Sequence of chain 1.A:
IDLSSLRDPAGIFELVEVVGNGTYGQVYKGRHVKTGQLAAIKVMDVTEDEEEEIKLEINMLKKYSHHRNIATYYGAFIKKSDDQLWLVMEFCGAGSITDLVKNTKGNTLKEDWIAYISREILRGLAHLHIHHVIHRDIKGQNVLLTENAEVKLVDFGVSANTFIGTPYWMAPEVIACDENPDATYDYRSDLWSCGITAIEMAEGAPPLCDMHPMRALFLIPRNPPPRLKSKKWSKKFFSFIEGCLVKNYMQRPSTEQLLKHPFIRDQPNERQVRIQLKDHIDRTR

Binding-site contacts:
Ligand atom C10 contacts residue ALA53 of chain 1.A at 3.2 Å (hydrophobic).
Ligand atom N11 contacts residue GLU107 of chain 1.A at 2.8 Å (salt-bridge).
Ligand atom C3 contacts residue VAL40 of chain 1.A at 3.8 Å (hydrophobic).
Ligand atom N9 contacts residue ALA53 of chain 1.A at 3.6 Å.
Ligand atom C16 contacts residue LYS55 of chain 1.A at 3.7 Å.
Ligand atom C17 contacts residue MET106 of chain 1.A at 3.7 Å (hydrophobic).
Ligand atom C1 contacts residue VAL32 of chain 1.A at 3.8 Å (hydrophobic).
Ligand atom C6 contacts residue LEU161 of chain 1.A at 3.6 Å (hydrophobic).
Ligand atom F18 contacts residue MET106 of chain 1.A at 3.3 Å.
Ligand atom F18 contacts residue GLU70 of chain 1.A at 3.6 Å.
Ligand atom N9 contacts residue PHE108 of chain 1.A at 3.7 Å.
Ligand atom N11 contacts residue LEU161 of chain 1.A at 3.9 Å.
Ligand atom C10 contacts residue LEU161 of chain 1.A at 3.5 Å (hydrophobic).
Ligand atom N11 contacts residue MET106 of chain 1.A at 3.9 Å.
Ligand atom C5 contacts residue ALA53 of chain 1.A at 3.7 Å (hydrophobic).
Ligand atom N15 contacts residue LYS55 of chain 1.A at 3.1 Å (salt-bridge).
Ligand atom N11 contacts residue ALA53 of chain 1.A at 3.3 Å.
Ligand atom C1 contacts residue TYR37 of chain 1.A at 3.5 Å (hydrophobic).
Ligand atom N11 contacts residue VAL171 of chain 1.A at 3.8 Å.
Ligand atom C3 contacts residue VAL171 of chain 1.A at 3.9 Å (hydrophobic).
Ligand atom C14 contacts residue LYS55 of chain 1.A at 3.9 Å.
Ligand atom C16 contacts residue ASP172 of chain 1.A at 3.9 Å.
Ligand atom C2 contacts residue TYR37 of chain 1.A at 3.4 Å (hydrophobic).
Ligand atom C8 contacts residue CYS109 of chain 1.A at 3.2 Å (hydrophobic).
Ligand atom C13 contacts residue TYR37 of chain 1.A at 3.4 Å (hydrophobic).
Ligand atom N15 contacts residue ASP172 of chain 1.A at 3.4 Å.
Ligand atom C2 contacts residue VAL40 of chain 1.A at 3.8 Å (hydrophobic).
Ligand atom C5 contacts residue LEU161 of chain 1.A at 3.4 Å (hydrophobic).
Ligand atom C8 contacts residue LEU161 of chain 1.A at 4.0 Å (hydrophobic).
Ligand atom C10 contacts residue GLU107 of chain 1.A at 3.8 Å.
Ligand atom N7 contacts residue LEU161 of chain 1.A at 3.9 Å.
Ligand atom N4 contacts residue LEU161 of chain 1.A at 3.8 Å.
Ligand atom C10 contacts residue CYS109 of chain 1.A at 4.0 Å (hydrophobic).
Ligand atom C8 contacts residue PHE108 of chain 1.A at 3.6 Å (hydrophobic).
Ligand atom F18 contacts residue LYS55 of chain 1.A at 3.5 Å.
Ligand atom N9 contacts residue LEU161 of chain 1.A at 3.8 Å.
Ligand atom N9 contacts residue CYS109 of chain 1.A at 2.9 Å (h-bond).
Ligand atom C14 contacts residue ASP172 of chain 1.A at 3.4 Å.
Ligand atom N4 contacts residue VAL171 of chain 1.A at 3.8 Å.
Ligand atom C12 contacts residue VAL171 of chain 1.A at 3.8 Å (hydrophobic).

A protein and the small-molecule ligand that binds it are described below.
Small molecule (SMILES): Nc1ncnc2ccc(-c3ccnc(F)c3)nc12